Sequence of chain 2.A:
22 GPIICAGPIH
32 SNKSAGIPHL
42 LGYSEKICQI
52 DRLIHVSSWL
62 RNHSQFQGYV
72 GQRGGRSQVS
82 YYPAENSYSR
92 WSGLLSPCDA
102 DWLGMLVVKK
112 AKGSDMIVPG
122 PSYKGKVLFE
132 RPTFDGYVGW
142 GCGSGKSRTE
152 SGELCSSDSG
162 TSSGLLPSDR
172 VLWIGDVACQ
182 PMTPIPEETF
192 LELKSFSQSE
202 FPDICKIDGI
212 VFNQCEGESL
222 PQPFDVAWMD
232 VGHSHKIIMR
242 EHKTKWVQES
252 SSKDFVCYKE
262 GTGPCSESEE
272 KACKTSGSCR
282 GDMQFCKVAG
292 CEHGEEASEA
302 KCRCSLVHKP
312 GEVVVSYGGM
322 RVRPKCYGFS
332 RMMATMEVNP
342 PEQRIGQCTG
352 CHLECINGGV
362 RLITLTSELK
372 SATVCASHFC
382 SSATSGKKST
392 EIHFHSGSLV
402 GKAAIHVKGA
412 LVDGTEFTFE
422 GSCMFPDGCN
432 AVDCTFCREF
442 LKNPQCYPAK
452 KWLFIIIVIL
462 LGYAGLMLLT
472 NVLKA

A small-molecule ligand and the protein it binds are described below.
Small molecule (SMILES): CC(=O)N[C@H]1[C@H](O[C@H]2[C@H](O)[C@@H](NC(C)=O)CO[C@@H]2CO)O[C@H](CO)[C@@H](O)[C@@H]1O

Binding-site contacts:
Ligand atom O4 contacts residue HIS31 of chain 2.A at 3.5 Å (h-bond).
Ligand atom C4 contacts residue SER35 of chain 2.A at 3.8 Å.
Ligand atom O6 contacts residue ALA36 of chain 2.A at 3.5 Å.
Ligand atom C4 contacts residue HIS31 of chain 2.A at 3.9 Å.
Ligand atom C7 contacts residue SER35 of chain 2.A at 4.4 Å.
Ligand atom C5 contacts residue HIS31 of chain 2.A at 4.1 Å.
Ligand atom O5 contacts residue SER35 of chain 2.A at 3.0 Å (h-bond).
Ligand atom C3 contacts residue SER35 of chain 2.A at 4.1 Å.
Ligand atom O3 contacts residue HIS31 of chain 2.A at 4.1 Å.
Ligand atom C3 contacts residue HIS31 of chain 2.A at 3.5 Å.
Ligand atom C3 contacts residue ASN33 of chain 2.A at 4.1 Å.
Ligand atom C5 contacts residue ASN33 of chain 2.A at 3.4 Å.
Ligand atom C2 contacts residue SER35 of chain 2.A at 3.3 Å.
Ligand atom C5 contacts residue SER35 of chain 2.A at 3.9 Å.
Ligand atom C6 contacts residue ASN33 of chain 2.A at 3.6 Å.
Ligand atom N2 contacts residue SER35 of chain 2.A at 4.3 Å.
Ligand atom O6 contacts residue SER35 of chain 2.A at 2.5 Å (h-bond).
Ligand atom C6 contacts residue GLY37 of chain 2.A at 4.1 Å.
Ligand atom O6 contacts residue GLY37 of chain 2.A at 3.1 Å (h-bond).
Ligand atom C2 contacts residue HIS31 of chain 2.A at 4.5 Å.
Ligand atom C2 contacts residue ASN33 of chain 2.A at 4.4 Å.
Ligand atom C6 contacts residue SER35 of chain 2.A at 3.5 Å.
Ligand atom C1 contacts residue ASN33 of chain 2.A at 4.0 Å.
Ligand atom C4 contacts residue ASN33 of chain 2.A at 4.2 Å.
Ligand atom O7 contacts residue SER35 of chain 2.A at 3.7 Å.
Ligand atom C1 contacts residue SER35 of chain 2.A at 3.4 Å.
Ligand atom O5 contacts residue ASN33 of chain 2.A at 3.4 Å (h-bond).
Ligand atom O3 contacts residue ASN33 of chain 2.A at 3.2 Å (h-bond).